Binding-site contacts:
Ligand atom C4 contacts residue TYR461 of chain 1.A at 4.5 Å (hydrophobic).
Ligand atom C6 contacts residue TYR461 of chain 1.A at 3.5 Å (hydrophobic).
Ligand atom O4 contacts residue TYR461 of chain 1.A at 4.2 Å.
Ligand atom O7 contacts residue ASN1609 of chain 1.A at 3.9 Å.
Ligand atom C1 contacts residue ASN1609 of chain 1.A at 1.4 Å.
Ligand atom C2 contacts residue ASN1609 of chain 1.A at 2.5 Å.
Ligand atom C8 contacts residue ASN1609 of chain 1.A at 3.8 Å.
Ligand atom C7 contacts residue ASN1609 of chain 1.A at 3.3 Å.
Ligand atom O5 contacts residue ASN1609 of chain 1.A at 2.4 Å (h-bond).
Ligand atom C3 contacts residue ASN1609 of chain 1.A at 3.7 Å.
Ligand atom N2 contacts residue ASN1609 of chain 1.A at 2.9 Å (h-bond).
Ligand atom O6 contacts residue ASN1609 of chain 1.A at 3.0 Å (h-bond).
Ligand atom C5 contacts residue TYR461 of chain 1.A at 3.5 Å (hydrophobic).
Ligand atom O6 contacts residue TYR461 of chain 1.A at 3.3 Å.
Ligand atom C6 contacts residue ASN1609 of chain 1.A at 3.2 Å.
Ligand atom C5 contacts residue ASN1609 of chain 1.A at 3.3 Å.
Ligand atom O5 contacts residue TYR461 of chain 1.A at 4.4 Å.
Ligand atom C4 contacts residue ASN1609 of chain 1.A at 4.0 Å.

Sequence of chain 1.A:
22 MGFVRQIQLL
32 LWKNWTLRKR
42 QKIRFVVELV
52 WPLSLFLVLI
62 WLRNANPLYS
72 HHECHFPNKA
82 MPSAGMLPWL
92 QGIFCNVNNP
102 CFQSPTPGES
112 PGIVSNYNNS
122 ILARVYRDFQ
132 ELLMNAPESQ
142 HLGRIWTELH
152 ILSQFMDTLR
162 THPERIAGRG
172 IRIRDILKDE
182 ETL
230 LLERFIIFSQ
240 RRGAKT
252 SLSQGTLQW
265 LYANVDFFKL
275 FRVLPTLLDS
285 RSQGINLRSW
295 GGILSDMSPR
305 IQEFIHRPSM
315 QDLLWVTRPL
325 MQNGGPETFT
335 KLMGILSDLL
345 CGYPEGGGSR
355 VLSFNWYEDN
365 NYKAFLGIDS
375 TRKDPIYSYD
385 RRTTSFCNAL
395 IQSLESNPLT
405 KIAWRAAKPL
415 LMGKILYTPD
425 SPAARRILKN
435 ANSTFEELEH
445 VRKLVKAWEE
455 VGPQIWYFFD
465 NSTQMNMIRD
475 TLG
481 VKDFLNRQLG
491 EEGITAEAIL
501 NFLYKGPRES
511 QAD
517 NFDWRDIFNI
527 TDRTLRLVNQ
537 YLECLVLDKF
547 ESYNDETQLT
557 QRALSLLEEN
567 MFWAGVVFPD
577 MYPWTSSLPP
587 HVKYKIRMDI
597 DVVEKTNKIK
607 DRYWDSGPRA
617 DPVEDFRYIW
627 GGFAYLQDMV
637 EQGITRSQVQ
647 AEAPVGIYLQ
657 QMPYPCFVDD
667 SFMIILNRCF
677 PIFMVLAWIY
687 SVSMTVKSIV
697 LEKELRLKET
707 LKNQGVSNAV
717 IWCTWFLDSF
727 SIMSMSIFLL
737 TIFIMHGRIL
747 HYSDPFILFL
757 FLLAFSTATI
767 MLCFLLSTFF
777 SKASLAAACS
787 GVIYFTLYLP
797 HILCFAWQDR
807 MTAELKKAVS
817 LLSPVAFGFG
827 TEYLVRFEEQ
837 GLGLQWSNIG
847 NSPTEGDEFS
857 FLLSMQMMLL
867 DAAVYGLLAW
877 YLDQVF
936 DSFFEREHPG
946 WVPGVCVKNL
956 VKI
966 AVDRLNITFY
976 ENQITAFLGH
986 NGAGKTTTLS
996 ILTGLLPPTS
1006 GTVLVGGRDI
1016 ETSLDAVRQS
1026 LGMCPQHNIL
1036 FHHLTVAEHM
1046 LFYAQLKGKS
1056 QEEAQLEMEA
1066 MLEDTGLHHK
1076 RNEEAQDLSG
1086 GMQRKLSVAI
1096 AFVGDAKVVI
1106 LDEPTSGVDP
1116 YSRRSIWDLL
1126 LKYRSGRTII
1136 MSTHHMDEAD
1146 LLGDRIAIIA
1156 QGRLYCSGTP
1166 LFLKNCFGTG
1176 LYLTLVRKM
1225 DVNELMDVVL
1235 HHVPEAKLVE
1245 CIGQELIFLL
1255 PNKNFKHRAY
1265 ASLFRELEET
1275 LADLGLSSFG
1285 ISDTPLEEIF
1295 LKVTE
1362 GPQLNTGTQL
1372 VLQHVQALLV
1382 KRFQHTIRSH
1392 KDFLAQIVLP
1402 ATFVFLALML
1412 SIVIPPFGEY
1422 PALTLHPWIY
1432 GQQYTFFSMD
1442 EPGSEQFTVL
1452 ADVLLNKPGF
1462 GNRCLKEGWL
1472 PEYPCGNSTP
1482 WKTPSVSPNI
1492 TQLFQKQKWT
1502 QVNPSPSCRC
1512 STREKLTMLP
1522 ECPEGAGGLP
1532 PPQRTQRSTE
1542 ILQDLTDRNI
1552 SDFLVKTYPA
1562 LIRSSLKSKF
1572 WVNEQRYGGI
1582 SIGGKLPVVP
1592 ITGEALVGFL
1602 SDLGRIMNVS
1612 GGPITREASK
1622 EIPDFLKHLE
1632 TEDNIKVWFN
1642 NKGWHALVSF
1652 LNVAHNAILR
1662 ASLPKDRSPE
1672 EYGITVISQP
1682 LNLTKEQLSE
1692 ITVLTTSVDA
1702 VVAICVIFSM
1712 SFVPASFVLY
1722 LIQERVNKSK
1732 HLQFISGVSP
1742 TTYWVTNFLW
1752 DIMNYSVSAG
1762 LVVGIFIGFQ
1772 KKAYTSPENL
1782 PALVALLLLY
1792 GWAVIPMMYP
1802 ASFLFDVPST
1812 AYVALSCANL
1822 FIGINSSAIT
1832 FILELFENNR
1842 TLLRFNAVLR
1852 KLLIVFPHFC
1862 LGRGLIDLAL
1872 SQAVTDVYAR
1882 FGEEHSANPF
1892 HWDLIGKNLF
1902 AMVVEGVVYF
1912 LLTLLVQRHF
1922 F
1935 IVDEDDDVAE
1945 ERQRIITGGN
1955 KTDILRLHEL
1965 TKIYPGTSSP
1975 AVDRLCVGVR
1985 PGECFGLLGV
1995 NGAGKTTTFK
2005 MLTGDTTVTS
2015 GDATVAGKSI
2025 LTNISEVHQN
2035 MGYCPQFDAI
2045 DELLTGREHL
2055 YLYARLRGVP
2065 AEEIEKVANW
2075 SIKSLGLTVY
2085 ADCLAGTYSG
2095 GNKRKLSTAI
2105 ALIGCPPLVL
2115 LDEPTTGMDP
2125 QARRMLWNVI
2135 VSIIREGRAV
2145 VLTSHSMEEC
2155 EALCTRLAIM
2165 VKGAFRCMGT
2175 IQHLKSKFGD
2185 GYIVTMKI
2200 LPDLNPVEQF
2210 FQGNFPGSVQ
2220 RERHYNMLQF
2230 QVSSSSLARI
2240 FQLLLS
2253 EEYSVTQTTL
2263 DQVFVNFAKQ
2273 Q

This small molecule binds to this protein.
Small molecule (SMILES): CC(=O)N[C@@H]1[C@@H](O)[C@H](O)[C@@H](CO)O[C@H]1O